Binding-site contacts:
Ligand atom C5 contacts residue PRO231 of chain 57.C at 3.7 Å (hydrophobic).
Ligand atom O7 contacts residue ARG270 of chain 57.A at 3.8 Å.
Ligand atom O6 contacts residue PRO274 of chain 57.A at 3.7 Å.
Ligand atom C10 contacts residue PRO231 of chain 57.C at 3.8 Å (hydrophobic).
Ligand atom C1 contacts residue ARG104 of chain 57.C at 3.6 Å.
Ligand atom C11 contacts residue GLY234 of chain 57.C at 3.8 Å.
Ligand atom C4 contacts residue PRO274 of chain 57.A at 4.0 Å (hydrophobic).
Ligand atom O4 contacts residue PRO231 of chain 57.C at 3.8 Å.
Ligand atom C11 contacts residue ILE233 of chain 57.C at 3.8 Å (hydrophobic).
Ligand atom O3 contacts residue ASP91 of chain 57.C at 4.0 Å.
Ligand atom N5 contacts residue PRO231 of chain 57.C at 2.9 Å (h-bond).
Ligand atom C10 contacts residue ASN275 of chain 57.A at 3.3 Å.
Ligand atom C5 contacts residue ASN275 of chain 57.A at 3.6 Å.
Ligand atom O10 contacts residue ARG270 of chain 57.A at 3.3 Å.
Ligand atom O4 contacts residue ASN275 of chain 57.A at 3.0 Å (h-bond).
Ligand atom O3 contacts residue GLY282 of chain 57.A at 3.4 Å.
Ligand atom O3 contacts residue PRO274 of chain 57.A at 3.8 Å.
Ligand atom C4 contacts residue ASP232 of chain 57.C at 3.5 Å.
Ligand atom C3 contacts residue PRO274 of chain 57.A at 4.1 Å (hydrophobic).
Ligand atom C6 contacts residue ASP91 of chain 57.C at 3.8 Å.
Ligand atom C3 contacts residue ARG95 of chain 57.C at 3.9 Å.
Ligand atom O7 contacts residue PRO274 of chain 57.A at 3.4 Å.
Ligand atom C5 contacts residue PRO274 of chain 57.A at 4.0 Å (hydrophobic).
Ligand atom O4 contacts residue ASP232 of chain 57.C at 2.7 Å (salt-bridge).
Ligand atom C4 contacts residue ARG104 of chain 57.C at 3.9 Å.
Ligand atom O10 contacts residue ASN275 of chain 57.A at 2.9 Å (h-bond).
Ligand atom N5 contacts residue ASP232 of chain 57.C at 4.1 Å.
Ligand atom C4 contacts residue ASN275 of chain 57.A at 3.8 Å.
Ligand atom C3 contacts residue ASP232 of chain 57.C at 4.0 Å.
Ligand atom C4 contacts residue PRO231 of chain 57.C at 3.5 Å (hydrophobic).
Ligand atom C11 contacts residue ASP232 of chain 57.C at 3.8 Å.
Ligand atom C4 contacts residue ASP91 of chain 57.C at 3.2 Å.
Ligand atom O4 contacts residue ASP91 of chain 57.C at 2.7 Å (salt-bridge).
Ligand atom C3 contacts residue ARG104 of chain 57.C at 3.8 Å.
Ligand atom O4 contacts residue ARG95 of chain 57.C at 3.6 Å (salt-bridge).
Ligand atom C3 contacts residue PRO274 of chain 57.A at 3.8 Å (hydrophobic).
Ligand atom N5 contacts residue ASN275 of chain 57.A at 3.6 Å (h-bond).
Ligand atom O6 contacts residue ASP91 of chain 57.C at 3.1 Å.
Ligand atom C11 contacts residue PRO231 of chain 57.C at 3.7 Å (hydrophobic).
Ligand atom O1B contacts residue ARG104 of chain 57.C at 2.8 Å (salt-bridge).

Sequence of chain 57.C:
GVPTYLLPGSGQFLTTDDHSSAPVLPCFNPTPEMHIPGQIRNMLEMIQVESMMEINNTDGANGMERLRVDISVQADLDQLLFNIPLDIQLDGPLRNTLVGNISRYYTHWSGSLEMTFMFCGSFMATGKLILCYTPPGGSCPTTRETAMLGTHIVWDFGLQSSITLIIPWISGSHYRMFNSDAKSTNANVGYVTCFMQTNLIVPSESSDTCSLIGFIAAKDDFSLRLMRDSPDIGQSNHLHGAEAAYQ

This small molecule binds to this protein.
Small molecule (SMILES): CC(=O)N[C@H]1[C@H]([C@H](O)[C@H](O)CO)O[C@@](OC[C@H]2O[C@@H](O[C@H]3[C@H](O)[C@@H](O)[C@H](O)O[C@@H]3CO)[C@H](O)[C@@H](O)[C@H]2O)(C(=O)O)C[C@@H]1O

Sequence of chain 57.A:
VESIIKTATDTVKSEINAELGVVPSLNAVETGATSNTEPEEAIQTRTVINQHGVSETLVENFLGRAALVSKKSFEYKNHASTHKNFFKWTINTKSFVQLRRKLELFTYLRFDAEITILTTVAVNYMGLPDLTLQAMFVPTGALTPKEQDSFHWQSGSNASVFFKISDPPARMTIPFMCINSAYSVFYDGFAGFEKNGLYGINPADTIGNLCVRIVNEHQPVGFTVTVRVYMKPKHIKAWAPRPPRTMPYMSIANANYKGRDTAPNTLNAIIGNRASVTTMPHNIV